Sequence of chain 1.B:
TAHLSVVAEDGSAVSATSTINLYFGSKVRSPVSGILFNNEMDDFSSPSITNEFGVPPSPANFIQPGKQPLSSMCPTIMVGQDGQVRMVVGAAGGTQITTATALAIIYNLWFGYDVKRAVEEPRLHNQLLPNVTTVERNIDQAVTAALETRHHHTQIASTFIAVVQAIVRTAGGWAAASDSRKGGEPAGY

Binding-site contacts:
Ligand atom O6 contacts residue HIS153 of chain 1.B at 3.7 Å.
Ligand atom N2 contacts residue ASN131 of chain 1.B at 3.0 Å (h-bond).
Ligand atom C7 contacts residue ASN131 of chain 1.B at 3.6 Å.
Ligand atom O3 contacts residue PRO338 of chain 1.A at 4.3 Å.
Ligand atom C6 contacts residue HIS153 of chain 1.B at 3.6 Å.
Ligand atom O4 contacts residue PRO338 of chain 1.A at 3.9 Å.
Ligand atom C7 contacts residue ILE339 of chain 1.A at 3.7 Å (hydrophobic).
Ligand atom C5 contacts residue HIS337 of chain 1.A at 3.9 Å.
Ligand atom O6 contacts residue THR336 of chain 1.A at 4.4 Å.
Ligand atom O7 contacts residue ASN131 of chain 1.B at 3.7 Å.
Ligand atom C7 contacts residue PRO338 of chain 1.A at 4.2 Å (hydrophobic).
Ligand atom C4 contacts residue PRO338 of chain 1.A at 4.4 Å (hydrophobic).
Ligand atom C2 contacts residue ASN131 of chain 1.B at 2.4 Å.
Ligand atom O5 contacts residue ARG294 of chain 1.A at 4.5 Å.
Ligand atom C3 contacts residue PRO338 of chain 1.A at 3.9 Å (hydrophobic).
Ligand atom C5 contacts residue ASN131 of chain 1.B at 3.5 Å.
Ligand atom O5 contacts residue HIS153 of chain 1.B at 3.8 Å.
Ligand atom C6 contacts residue ASN131 of chain 1.B at 4.4 Å.
Ligand atom C3 contacts residue ASN131 of chain 1.B at 3.8 Å.
Ligand atom C8 contacts residue ILE339 of chain 1.A at 3.7 Å (hydrophobic).
Ligand atom C5 contacts residue PRO338 of chain 1.A at 4.4 Å (hydrophobic).
Ligand atom O4 contacts residue HIS337 of chain 1.A at 4.2 Å.
Ligand atom O6 contacts residue HIS151 of chain 1.B at 2.8 Å (h-bond).
Ligand atom C5 contacts residue HIS153 of chain 1.B at 4.2 Å.
Ligand atom C6 contacts residue HIS151 of chain 1.B at 3.1 Å.
Ligand atom O7 contacts residue PRO338 of chain 1.A at 3.2 Å.
Ligand atom C6 contacts residue THR336 of chain 1.A at 3.9 Å.
Ligand atom O7 contacts residue ILE339 of chain 1.A at 2.9 Å (h-bond).
Ligand atom C4 contacts residue ASN131 of chain 1.B at 4.1 Å.
Ligand atom O5 contacts residue ASN131 of chain 1.B at 2.1 Å (h-bond).
Ligand atom C1 contacts residue ASN131 of chain 1.B at 1.4 Å.
Ligand atom C4 contacts residue HIS153 of chain 1.B at 4.4 Å.

Sequence of chain 1.A:
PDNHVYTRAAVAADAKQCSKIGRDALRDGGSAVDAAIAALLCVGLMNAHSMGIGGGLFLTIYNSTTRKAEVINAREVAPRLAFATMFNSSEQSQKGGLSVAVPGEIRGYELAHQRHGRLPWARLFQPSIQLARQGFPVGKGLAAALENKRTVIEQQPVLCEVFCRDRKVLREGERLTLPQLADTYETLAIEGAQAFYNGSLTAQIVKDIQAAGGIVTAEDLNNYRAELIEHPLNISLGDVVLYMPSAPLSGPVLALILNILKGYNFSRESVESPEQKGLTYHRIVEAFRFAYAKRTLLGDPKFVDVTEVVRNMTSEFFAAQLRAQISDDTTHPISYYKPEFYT

This small molecule binds to this protein.
Small molecule (SMILES): CC(=O)N[C@@H]1[C@@H](O)[C@H](O)[C@@H](CO)O[C@H]1O